Sequence of chain 1.L:
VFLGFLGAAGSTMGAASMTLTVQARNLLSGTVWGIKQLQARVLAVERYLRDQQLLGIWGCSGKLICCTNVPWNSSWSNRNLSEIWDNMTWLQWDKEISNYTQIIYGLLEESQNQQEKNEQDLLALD

Binding-site contacts:
Ligand atom O7 contacts residue TRP97 of chain 1.L at 3.8 Å.
Ligand atom O7 contacts residue ASN94 of chain 1.L at 2.8 Å (h-bond).
Ligand atom C1 contacts residue ASN94 of chain 1.L at 1.4 Å.
Ligand atom C5 contacts residue ASN94 of chain 1.L at 3.6 Å.
Ligand atom O6 contacts residue SER96 of chain 1.L at 3.3 Å.
Ligand atom C4 contacts residue ASN94 of chain 1.L at 4.2 Å.
Ligand atom N2 contacts residue ASN94 of chain 1.L at 2.8 Å (h-bond).
Ligand atom O5 contacts residue SER96 of chain 1.L at 2.6 Å (h-bond).
Ligand atom C2 contacts residue ASN94 of chain 1.L at 2.4 Å.
Ligand atom C7 contacts residue ASN94 of chain 1.L at 3.0 Å.
Ligand atom C8 contacts residue ASN94 of chain 1.L at 4.2 Å.
Ligand atom O5 contacts residue ASN94 of chain 1.L at 2.4 Å (h-bond).
Ligand atom C5 contacts residue SER96 of chain 1.L at 3.8 Å.
Ligand atom C6 contacts residue SER96 of chain 1.L at 3.6 Å.
Ligand atom C1 contacts residue SER96 of chain 1.L at 3.3 Å.
Ligand atom C3 contacts residue ASN94 of chain 1.L at 3.8 Å.

A small-molecule ligand and the protein it binds are described below.
Small molecule (SMILES): CC(=O)N[C@@H]1[C@@H](O)[C@H](O)[C@@H](CO)O[C@H]1O